Sequence of chain 48.B:
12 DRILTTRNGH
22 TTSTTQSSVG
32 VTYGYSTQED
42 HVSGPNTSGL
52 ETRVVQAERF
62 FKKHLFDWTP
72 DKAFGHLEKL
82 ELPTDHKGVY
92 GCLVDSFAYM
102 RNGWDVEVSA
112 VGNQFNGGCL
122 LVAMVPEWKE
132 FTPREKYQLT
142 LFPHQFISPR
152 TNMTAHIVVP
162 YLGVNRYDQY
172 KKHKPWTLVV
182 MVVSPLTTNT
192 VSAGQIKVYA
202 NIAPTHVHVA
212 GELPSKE

Binding-site contacts:
Ligand atom CB contacts residue LEU15 of chain 48.B at 4.1 Å (hydrophobic).
Ligand atom N contacts residue ILE14 of chain 48.B at 3.5 Å.
Ligand atom N contacts residue THR16 of chain 48.B at 2.9 Å (h-bond).
Ligand atom O contacts residue LEU15 of chain 48.B at 3.5 Å.
Ligand atom CD1 contacts residue ILE14 of chain 48.B at 3.6 Å (hydrophobic).
Ligand atom C contacts residue ILE14 of chain 48.B at 3.6 Å (hydrophobic).
Ligand atom N contacts residue ASP12 of chain 48.B at 4.1 Å.
Ligand atom C contacts residue ILE14 of chain 48.B at 4.2 Å (hydrophobic).
Ligand atom CD2 contacts residue THR17 of chain 48.B at 3.7 Å.
Ligand atom CE1 contacts residue ASP12 of chain 48.B at 3.5 Å.
Ligand atom CB contacts residue THR17 of chain 48.B at 4.0 Å.
Ligand atom CA contacts residue ILE14 of chain 48.B at 3.3 Å (hydrophobic).
Ligand atom CB contacts residue ILE14 of chain 48.B at 4.1 Å (hydrophobic).
Ligand atom CG contacts residue THR17 of chain 48.B at 4.3 Å.
Ligand atom CD1 contacts residue ASP12 of chain 48.B at 3.8 Å.
Ligand atom CA contacts residue ARG18 of chain 48.B at 3.8 Å.
Ligand atom O contacts residue THR17 of chain 48.B at 3.8 Å.
Ligand atom O contacts residue ILE14 of chain 48.B at 3.1 Å.
Ligand atom CB contacts residue THR16 of chain 48.B at 4.2 Å.
Ligand atom CD1 contacts residue THR16 of chain 48.B at 3.1 Å.
Ligand atom CD2 contacts residue ASP106 of chain 48.B at 4.1 Å.
Ligand atom CA contacts residue THR16 of chain 48.B at 3.6 Å.
Ligand atom C contacts residue ARG18 of chain 48.B at 4.1 Å.
Ligand atom N contacts residue ILE14 of chain 48.B at 3.0 Å (h-bond).
Ligand atom O contacts residue ILE14 of chain 48.B at 3.5 Å (h-bond).
Ligand atom CG contacts residue ILE14 of chain 48.B at 4.2 Å (hydrophobic).
Ligand atom CA contacts residue ASP12 of chain 48.B at 3.7 Å.
Ligand atom O contacts residue ARG18 of chain 48.B at 3.6 Å (salt-bridge).
Ligand atom CA contacts residue ILE14 of chain 48.B at 4.0 Å (hydrophobic).
Ligand atom CG contacts residue THR16 of chain 48.B at 4.0 Å.
Ligand atom C contacts residue ARG18 of chain 48.B at 3.8 Å.
Ligand atom CD1 contacts residue TYR34 of chain 48.B at 3.0 Å (hydrophobic).
Ligand atom CD2 contacts residue VAL32 of chain 48.B at 3.9 Å (hydrophobic).
Ligand atom C contacts residue ILE14 of chain 48.B at 3.4 Å (hydrophobic).
Ligand atom CD2 contacts residue HIS157 of chain 48.B at 3.7 Å.
Ligand atom C contacts residue THR16 of chain 48.B at 3.7 Å.
Ligand atom CB contacts residue ARG18 of chain 48.B at 4.2 Å.
Ligand atom C contacts residue THR16 of chain 48.B at 4.2 Å.
Ligand atom O contacts residue THR16 of chain 48.B at 3.1 Å (h-bond).
Ligand atom O contacts residue ARG18 of chain 48.B at 3.0 Å (salt-bridge).

The protein below binds the small molecule below.
Small molecule (SMILES): CC(C)C[C@H](NC(=O)[C@H](C)NC(=O)CNC(=O)[C@@H](N)Cc1ccccc1)C(=O)N[C@@H](CC(C)C)C(=O)N[C@@H](C)C(=O)O